A protein and the small-molecule ligand that binds it are described below.
Small molecule (SMILES): CC(=O)N[C@@H]1[C@@H](O)[C@H](O)[C@@H](CO)O[C@H]1O

Binding-site contacts:
Ligand atom C8 contacts residue ASN314 of chain 1.A at 4.0 Å.
Ligand atom C1 contacts residue VAL313 of chain 1.A at 3.7 Å (hydrophobic).
Ligand atom O7 contacts residue ASN222 of chain 1.A at 3.3 Å (h-bond).
Ligand atom C2 contacts residue ASN314 of chain 1.A at 2.5 Å.
Ligand atom C2 contacts residue ASN222 of chain 1.A at 3.9 Å.
Ligand atom C1 contacts residue ASN222 of chain 1.A at 4.2 Å.
Ligand atom C7 contacts residue ASN222 of chain 1.A at 4.5 Å.
Ligand atom C8 contacts residue LYS180 of chain 1.A at 4.5 Å.
Ligand atom C5 contacts residue VAL313 of chain 1.A at 3.4 Å (hydrophobic).
Ligand atom C1 contacts residue ASN314 of chain 1.A at 1.5 Å.
Ligand atom N2 contacts residue TRP221 of chain 1.A at 4.5 Å.
Ligand atom C7 contacts residue TRP221 of chain 1.A at 3.5 Å (hydrophobic).
Ligand atom C3 contacts residue ASN314 of chain 1.A at 3.8 Å.
Ligand atom C5 contacts residue ASN314 of chain 1.A at 3.7 Å.
Ligand atom O5 contacts residue ASN222 of chain 1.A at 3.9 Å.
Ligand atom O5 contacts residue ASN314 of chain 1.A at 2.4 Å (h-bond).
Ligand atom N2 contacts residue ASN314 of chain 1.A at 2.9 Å (h-bond).
Ligand atom O5 contacts residue VAL313 of chain 1.A at 3.0 Å.
Ligand atom C6 contacts residue VAL313 of chain 1.A at 3.5 Å (hydrophobic).
Ligand atom C4 contacts residue ASN314 of chain 1.A at 4.3 Å.
Ligand atom C7 contacts residue ASN314 of chain 1.A at 3.0 Å.
Ligand atom C8 contacts residue TRP221 of chain 1.A at 3.8 Å (hydrophobic).
Ligand atom O7 contacts residue TRP221 of chain 1.A at 3.0 Å (h-bond).
Ligand atom O7 contacts residue ASN314 of chain 1.A at 2.9 Å (h-bond).

Sequence of chain 1.A:
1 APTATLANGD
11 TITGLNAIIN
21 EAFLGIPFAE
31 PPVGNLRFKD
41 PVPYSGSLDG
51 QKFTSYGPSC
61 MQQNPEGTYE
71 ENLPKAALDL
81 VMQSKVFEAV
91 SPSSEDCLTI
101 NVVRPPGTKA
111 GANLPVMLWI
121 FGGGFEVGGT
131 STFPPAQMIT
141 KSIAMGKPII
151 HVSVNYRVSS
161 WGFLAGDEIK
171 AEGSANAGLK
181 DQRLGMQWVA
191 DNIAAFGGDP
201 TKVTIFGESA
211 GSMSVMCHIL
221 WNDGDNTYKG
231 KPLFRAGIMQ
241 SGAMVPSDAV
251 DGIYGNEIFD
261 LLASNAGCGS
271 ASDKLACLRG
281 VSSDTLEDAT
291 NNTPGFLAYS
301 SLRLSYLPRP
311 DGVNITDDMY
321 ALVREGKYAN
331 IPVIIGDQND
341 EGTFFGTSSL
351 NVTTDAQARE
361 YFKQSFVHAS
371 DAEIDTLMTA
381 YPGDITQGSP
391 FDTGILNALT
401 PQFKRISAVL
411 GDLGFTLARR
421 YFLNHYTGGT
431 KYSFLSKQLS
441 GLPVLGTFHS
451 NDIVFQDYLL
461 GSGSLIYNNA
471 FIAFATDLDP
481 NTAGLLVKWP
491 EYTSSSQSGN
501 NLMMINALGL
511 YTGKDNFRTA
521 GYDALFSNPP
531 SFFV